Binding-site contacts:
Ligand atom O5 contacts residue THR63 of chain 1.G at 4.5 Å.
Ligand atom C6 contacts residue THR63 of chain 1.G at 4.3 Å.
Ligand atom C5 contacts residue ASN61 of chain 1.G at 3.4 Å.
Ligand atom O7 contacts residue ASN61 of chain 1.G at 4.3 Å.
Ligand atom C3 contacts residue ASN61 of chain 1.G at 4.4 Å.
Ligand atom C7 contacts residue ASN61 of chain 1.G at 3.6 Å.
Ligand atom O5 contacts residue ASN61 of chain 1.G at 2.8 Å (h-bond).
Ligand atom C8 contacts residue ASN61 of chain 1.G at 3.2 Å.
Ligand atom C6 contacts residue ASN61 of chain 1.G at 4.0 Å.
Ligand atom C8 contacts residue VAL59 of chain 1.G at 3.6 Å (hydrophobic).
Ligand atom C1 contacts residue ASN61 of chain 1.G at 2.8 Å.
Ligand atom C2 contacts residue ASN61 of chain 1.G at 4.0 Å.
Ligand atom N2 contacts residue ASN61 of chain 1.G at 4.0 Å.
Ligand atom C8 contacts residue LYS60 of chain 1.G at 4.5 Å.

The protein below binds the small molecule below.
Small molecule (SMILES): CC(=O)N[C@@H]1[C@@H](O)[C@H](O)[C@@H](CO)O[C@H]1O

Sequence of chain 1.G:
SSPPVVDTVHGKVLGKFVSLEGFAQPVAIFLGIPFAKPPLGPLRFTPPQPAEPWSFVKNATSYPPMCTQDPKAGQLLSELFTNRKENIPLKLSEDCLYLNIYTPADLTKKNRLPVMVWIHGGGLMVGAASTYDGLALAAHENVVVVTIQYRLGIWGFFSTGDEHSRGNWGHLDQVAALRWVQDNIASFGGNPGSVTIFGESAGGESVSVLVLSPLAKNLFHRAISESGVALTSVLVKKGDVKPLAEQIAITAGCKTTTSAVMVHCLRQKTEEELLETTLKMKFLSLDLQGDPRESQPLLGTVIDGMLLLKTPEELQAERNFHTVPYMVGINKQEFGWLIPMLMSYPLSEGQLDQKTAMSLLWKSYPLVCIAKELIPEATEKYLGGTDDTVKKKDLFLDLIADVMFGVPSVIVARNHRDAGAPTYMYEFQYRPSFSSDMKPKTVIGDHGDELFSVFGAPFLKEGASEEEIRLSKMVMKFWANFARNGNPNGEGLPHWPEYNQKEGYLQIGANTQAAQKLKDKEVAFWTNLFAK